Sequence of chain 1.A:
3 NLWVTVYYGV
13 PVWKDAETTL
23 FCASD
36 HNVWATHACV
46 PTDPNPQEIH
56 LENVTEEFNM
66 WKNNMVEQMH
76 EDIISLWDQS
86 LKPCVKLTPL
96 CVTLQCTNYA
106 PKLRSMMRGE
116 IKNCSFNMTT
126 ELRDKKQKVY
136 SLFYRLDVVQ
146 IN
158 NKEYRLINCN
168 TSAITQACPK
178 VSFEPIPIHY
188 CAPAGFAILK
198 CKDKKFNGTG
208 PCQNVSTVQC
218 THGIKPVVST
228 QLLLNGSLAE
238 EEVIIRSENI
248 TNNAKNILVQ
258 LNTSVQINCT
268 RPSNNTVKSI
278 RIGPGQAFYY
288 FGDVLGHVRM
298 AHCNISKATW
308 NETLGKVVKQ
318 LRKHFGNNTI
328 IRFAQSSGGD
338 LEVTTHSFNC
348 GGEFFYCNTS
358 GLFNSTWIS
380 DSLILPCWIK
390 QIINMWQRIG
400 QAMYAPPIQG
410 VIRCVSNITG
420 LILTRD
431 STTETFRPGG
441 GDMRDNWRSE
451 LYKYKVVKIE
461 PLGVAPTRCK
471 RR

Binding-site contacts:
Ligand atom C6 contacts residue THR248 of chain 1.A at 3.8 Å.
Ligand atom C8 contacts residue ASN246 of chain 1.A at 4.4 Å.
Ligand atom C2 contacts residue ASN246 of chain 1.A at 2.5 Å.
Ligand atom O6 contacts residue ASN249 of chain 1.A at 4.0 Å.
Ligand atom C3 contacts residue ASN246 of chain 1.A at 3.8 Å.
Ligand atom C7 contacts residue ASN246 of chain 1.A at 3.2 Å.
Ligand atom C5 contacts residue THR248 of chain 1.A at 3.5 Å.
Ligand atom O5 contacts residue THR248 of chain 1.A at 3.2 Å (h-bond).
Ligand atom O7 contacts residue ASN246 of chain 1.A at 3.1 Å (h-bond).
Ligand atom C5 contacts residue ASN246 of chain 1.A at 3.7 Å.
Ligand atom O5 contacts residue ASN249 of chain 1.A at 3.8 Å.
Ligand atom C1 contacts residue ASN246 of chain 1.A at 1.4 Å.
Ligand atom C1 contacts residue ASN249 of chain 1.A at 4.4 Å.
Ligand atom O6 contacts residue THR248 of chain 1.A at 2.9 Å (h-bond).
Ligand atom O5 contacts residue ASN246 of chain 1.A at 2.4 Å (h-bond).
Ligand atom C4 contacts residue ASN246 of chain 1.A at 4.2 Å.
Ligand atom N2 contacts residue ASN246 of chain 1.A at 2.9 Å (h-bond).
Ligand atom C1 contacts residue THR248 of chain 1.A at 3.7 Å.

A small-molecule ligand and the protein it binds are described below.
Small molecule (SMILES): CC(=O)N[C@@H]1[C@@H](O)[C@H](O)[C@@H](CO)O[C@H]1O